Sequence of chain 1.A:
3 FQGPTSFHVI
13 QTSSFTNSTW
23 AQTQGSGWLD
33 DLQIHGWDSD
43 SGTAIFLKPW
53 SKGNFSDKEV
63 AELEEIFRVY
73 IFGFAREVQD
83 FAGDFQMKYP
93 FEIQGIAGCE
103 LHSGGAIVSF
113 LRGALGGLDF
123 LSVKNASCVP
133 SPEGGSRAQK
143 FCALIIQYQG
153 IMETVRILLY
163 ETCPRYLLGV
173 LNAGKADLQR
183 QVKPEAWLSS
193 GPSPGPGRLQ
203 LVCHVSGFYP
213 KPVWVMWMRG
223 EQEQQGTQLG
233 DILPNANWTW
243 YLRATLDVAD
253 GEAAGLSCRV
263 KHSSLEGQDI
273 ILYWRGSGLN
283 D

The small molecule below binds the protein below.
Small molecule (SMILES): CC(=O)N[C@H]1[C@H](O[C@H]2[C@H](O[C@@H]3O[C@@H](C)[C@@H](O)[C@@H](O)[C@@H]3O)[C@@H](NC(C)=O)CO[C@@H]2CO[C@@H]2O[C@@H](C)[C@@H](O)[C@@H](O)[C@@H]2O)O[C@H](CO)[C@@H](O[C@@H]2O[C@H](CO[C@H]3O[C@H](CO)[C@@H](O)[C@H](O)[C@@H]3O)[C@@H](O)[C@H](O[C@H]3O[C@H](CO)[C@@H](O)[C@H](O)[C@@H]3O)[C@@H]2O)[C@@H]1O

Binding-site contacts:
Ligand atom O4 contacts residue ARG167 of chain 1.A at 4.0 Å.
Ligand atom C1 contacts residue ARG167 of chain 1.A at 3.9 Å.
Ligand atom C2 contacts residue ASN56 of chain 1.A at 2.4 Å.
Ligand atom C8 contacts residue ARG167 of chain 1.A at 3.5 Å.
Ligand atom O2 contacts residue ASN174 of chain 1.A at 4.4 Å.
Ligand atom C8 contacts residue PHE57 of chain 1.A at 3.9 Å (hydrophobic).
Ligand atom C8 contacts residue ASN56 of chain 1.A at 3.9 Å.
Ligand atom C1 contacts residue ARG167 of chain 1.A at 4.3 Å.
Ligand atom O7 contacts residue ASN56 of chain 1.A at 3.7 Å.
Ligand atom C8 contacts residue PRO166 of chain 1.A at 4.1 Å (hydrophobic).
Ligand atom C4 contacts residue ARG167 of chain 1.A at 4.2 Å.
Ligand atom C1 contacts residue ASN56 of chain 1.A at 1.4 Å.
Ligand atom C8 contacts residue GLU61 of chain 1.A at 3.8 Å.
Ligand atom O5 contacts residue GLY171 of chain 1.A at 4.2 Å.
Ligand atom C7 contacts residue ASN56 of chain 1.A at 3.6 Å.
Ligand atom C6 contacts residue LEU170 of chain 1.A at 3.7 Å (hydrophobic).
Ligand atom C5 contacts residue ASN56 of chain 1.A at 3.7 Å.
Ligand atom C4 contacts residue ASN56 of chain 1.A at 4.2 Å.
Ligand atom C7 contacts residue ARG167 of chain 1.A at 3.5 Å.
Ligand atom N2 contacts residue ASN56 of chain 1.A at 2.8 Å (h-bond).
Ligand atom C3 contacts residue ASN56 of chain 1.A at 3.8 Å.
Ligand atom C5 contacts residue ARG167 of chain 1.A at 3.9 Å.
Ligand atom C5 contacts residue ARG167 of chain 1.A at 4.3 Å.
Ligand atom O6 contacts residue GLY171 of chain 1.A at 4.3 Å.
Ligand atom C6 contacts residue ARG167 of chain 1.A at 4.0 Å.
Ligand atom C8 contacts residue LEU170 of chain 1.A at 3.6 Å (hydrophobic).
Ligand atom O5 contacts residue ARG167 of chain 1.A at 3.9 Å.
Ligand atom O7 contacts residue ARG167 of chain 1.A at 2.8 Å (salt-bridge).
Ligand atom C3 contacts residue ARG167 of chain 1.A at 4.1 Å.
Ligand atom O5 contacts residue ARG167 of chain 1.A at 3.4 Å.
Ligand atom O5 contacts residue ASN56 of chain 1.A at 2.4 Å (h-bond).
Ligand atom C7 contacts residue PHE57 of chain 1.A at 4.0 Å (hydrophobic).
Ligand atom O7 contacts residue PHE57 of chain 1.A at 3.3 Å.
Ligand atom C1 contacts residue GLY171 of chain 1.A at 4.5 Å.
Ligand atom O6 contacts residue LEU170 of chain 1.A at 3.4 Å.
Ligand atom O2 contacts residue LEU170 of chain 1.A at 4.2 Å.